This small molecule binds to this protein.
Small molecule (SMILES): CC(=O)N[C@H]1[C@H](O[C@H]2[C@H](O)[C@@H](NC(C)=O)CO[C@@H]2CO)O[C@H](CO)[C@@H](O)[C@@H]1O

Sequence of chain 48.A:
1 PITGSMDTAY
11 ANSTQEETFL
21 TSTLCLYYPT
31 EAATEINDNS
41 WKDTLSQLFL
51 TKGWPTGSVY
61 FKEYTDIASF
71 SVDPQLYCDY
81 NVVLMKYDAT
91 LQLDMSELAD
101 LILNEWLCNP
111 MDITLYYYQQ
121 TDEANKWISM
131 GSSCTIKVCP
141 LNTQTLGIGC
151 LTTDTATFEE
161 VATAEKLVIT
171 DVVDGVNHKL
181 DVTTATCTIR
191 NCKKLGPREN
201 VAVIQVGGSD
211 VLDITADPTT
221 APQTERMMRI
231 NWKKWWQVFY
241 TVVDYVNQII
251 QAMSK

Binding-site contacts:
Ligand atom C2 contacts residue ASN12 of chain 48.A at 3.5 Å.
Ligand atom N2 contacts residue ASN12 of chain 48.A at 4.0 Å.
Ligand atom C5 contacts residue ASN12 of chain 48.A at 3.9 Å.
Ligand atom C7 contacts residue ASN12 of chain 48.A at 4.3 Å.
Ligand atom C1 contacts residue ASN12 of chain 48.A at 2.1 Å.
Ligand atom O5 contacts residue ASN12 of chain 48.A at 2.5 Å (h-bond).
Ligand atom O7 contacts residue ASN12 of chain 48.A at 4.2 Å.